Sequence of chain 1.C:
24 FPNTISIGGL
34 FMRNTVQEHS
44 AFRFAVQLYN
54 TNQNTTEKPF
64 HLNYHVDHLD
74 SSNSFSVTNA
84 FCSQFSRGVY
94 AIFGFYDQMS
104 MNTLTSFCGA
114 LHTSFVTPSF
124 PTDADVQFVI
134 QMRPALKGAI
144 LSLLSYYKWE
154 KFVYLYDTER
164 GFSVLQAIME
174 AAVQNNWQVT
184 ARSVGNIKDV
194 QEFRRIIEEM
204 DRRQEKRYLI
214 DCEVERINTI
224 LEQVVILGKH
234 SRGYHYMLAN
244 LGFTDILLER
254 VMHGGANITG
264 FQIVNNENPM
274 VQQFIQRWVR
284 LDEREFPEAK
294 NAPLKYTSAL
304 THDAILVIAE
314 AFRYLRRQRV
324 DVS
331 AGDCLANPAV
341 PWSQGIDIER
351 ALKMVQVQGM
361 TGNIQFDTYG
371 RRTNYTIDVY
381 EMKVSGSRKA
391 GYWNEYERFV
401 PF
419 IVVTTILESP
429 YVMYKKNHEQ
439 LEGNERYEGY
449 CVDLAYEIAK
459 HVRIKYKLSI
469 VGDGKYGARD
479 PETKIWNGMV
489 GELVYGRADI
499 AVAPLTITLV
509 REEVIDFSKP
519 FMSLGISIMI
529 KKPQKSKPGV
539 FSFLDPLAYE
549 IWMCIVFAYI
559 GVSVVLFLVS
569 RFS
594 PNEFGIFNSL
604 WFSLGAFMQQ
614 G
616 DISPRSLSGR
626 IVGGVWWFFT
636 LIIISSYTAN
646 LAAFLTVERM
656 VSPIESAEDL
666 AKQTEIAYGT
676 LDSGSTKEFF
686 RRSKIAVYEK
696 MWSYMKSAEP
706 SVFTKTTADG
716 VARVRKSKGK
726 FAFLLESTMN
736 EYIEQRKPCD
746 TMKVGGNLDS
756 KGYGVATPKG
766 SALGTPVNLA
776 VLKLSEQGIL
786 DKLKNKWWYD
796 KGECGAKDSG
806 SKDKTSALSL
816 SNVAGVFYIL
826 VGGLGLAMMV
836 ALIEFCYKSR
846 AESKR

This protein binds this small molecule.
Small molecule (SMILES): CC(=O)N[C@H]1[C@H](O[C@H]2[C@H](O)[C@@H](NC(C)=O)CO[C@@H]2CO)O[C@H](CO)[C@@H](O[C@@H]2O[C@H](CO)[C@@H](O)[C@H](O)[C@@H]2O)[C@@H]1O

Binding-site contacts:
Ligand atom O7 contacts residue GLY236 of chain 1.C at 3.7 Å.
Ligand atom C4 contacts residue ASN260 of chain 1.C at 4.3 Å.
Ligand atom O6 contacts residue TYR150 of chain 1.C at 3.1 Å.
Ligand atom N2 contacts residue ASN260 of chain 1.C at 2.9 Å (h-bond).
Ligand atom O7 contacts residue LYS383 of chain 1.C at 4.0 Å.
Ligand atom C6 contacts residue HIS238 of chain 1.C at 3.4 Å.
Ligand atom C8 contacts residue GLY236 of chain 1.C at 4.2 Å.
Ligand atom C7 contacts residue ASN260 of chain 1.C at 3.8 Å.
Ligand atom O7 contacts residue ASN260 of chain 1.C at 3.7 Å.
Ligand atom C7 contacts residue TYR237 of chain 1.C at 3.9 Å (hydrophobic).
Ligand atom O5 contacts residue ASN260 of chain 1.C at 2.5 Å (h-bond).
Ligand atom O5 contacts residue HIS238 of chain 1.C at 3.2 Å (h-bond).
Ligand atom C3 contacts residue ASN260 of chain 1.C at 3.8 Å.
Ligand atom C2 contacts residue LYS383 of chain 1.C at 4.3 Å.
Ligand atom O6 contacts residue HIS238 of chain 1.C at 3.2 Å.
Ligand atom C2 contacts residue ASN260 of chain 1.C at 2.5 Å.
Ligand atom C1 contacts residue HIS238 of chain 1.C at 4.3 Å.
Ligand atom C6 contacts residue TYR150 of chain 1.C at 4.2 Å (hydrophobic).
Ligand atom C5 contacts residue ASN260 of chain 1.C at 3.7 Å.
Ligand atom O7 contacts residue HIS238 of chain 1.C at 4.5 Å.
Ligand atom C1 contacts residue ASN260 of chain 1.C at 1.4 Å.
Ligand atom C8 contacts residue GLY258 of chain 1.C at 3.8 Å.
Ligand atom O5 contacts residue LYS383 of chain 1.C at 3.6 Å (salt-bridge).
Ligand atom C1 contacts residue LYS383 of chain 1.C at 3.1 Å.
Ligand atom C5 contacts residue LYS383 of chain 1.C at 3.9 Å.
Ligand atom C5 contacts residue HIS238 of chain 1.C at 3.8 Å.
Ligand atom O7 contacts residue TYR237 of chain 1.C at 3.0 Å (h-bond).